Sequence of chain 20.A:
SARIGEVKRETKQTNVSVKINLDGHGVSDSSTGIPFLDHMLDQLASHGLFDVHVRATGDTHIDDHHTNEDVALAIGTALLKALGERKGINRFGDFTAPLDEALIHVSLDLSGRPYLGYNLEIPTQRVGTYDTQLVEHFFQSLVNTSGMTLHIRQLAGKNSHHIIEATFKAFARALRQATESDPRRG

Sequence of chain 9.A:
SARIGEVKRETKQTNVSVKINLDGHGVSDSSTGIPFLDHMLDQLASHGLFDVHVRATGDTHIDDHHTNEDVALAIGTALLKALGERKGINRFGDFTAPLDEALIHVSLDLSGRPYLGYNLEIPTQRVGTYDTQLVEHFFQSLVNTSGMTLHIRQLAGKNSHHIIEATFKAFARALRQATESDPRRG

A protein and the small-molecule ligand that binds it are described below.
Small molecule (SMILES): O=P(O)(O)OC[C@@H](O)[C@@H](O)c1cnc[nH]1

Binding-site contacts:
Ligand atom OP6 contacts residue LYS175 of chain 7.A at 2.9 Å (salt-bridge).
Ligand atom OP5 contacts residue IG21 of chain 20.D at 0.1 Å (h-bond).
Ligand atom P contacts residue IG21 of chain 20.D at 0.1 Å.
Ligand atom C6 contacts residue IG21 of chain 20.D at 0.8 Å.
Ligand atom O3 contacts residue MN1 of chain 20.C at 2.4 Å.
Ligand atom C3 contacts residue GLU171 of chain 7.A at 3.3 Å.
Ligand atom N1 contacts residue IG21 of chain 20.D at 0.6 Å.
Ligand atom C2 contacts residue IG21 of chain 20.D at 0.5 Å.
Ligand atom OP1 contacts residue IG21 of chain 20.D at 0.2 Å (h-bond).
Ligand atom OP4 contacts residue GLN49 of chain 7.A at 2.9 Å (h-bond).
Ligand atom OP6 contacts residue HIS53 of chain 7.A at 3.3 Å (h-bond).
Ligand atom O2 contacts residue IG21 of chain 20.D at 1.9 Å.
Ligand atom C6 contacts residue MN1 of chain 20.B at 3.1 Å.
Ligand atom O3 contacts residue GLU171 of chain 7.A at 2.6 Å (salt-bridge).
Ligand atom C4 contacts residue MN1 of chain 20.C at 3.1 Å.
Ligand atom OP5 contacts residue ARG97 of chain 9.A at 2.8 Å (salt-bridge).
Ligand atom OP6 contacts residue IG21 of chain 20.D at 0.1 Å (h-bond).
Ligand atom C2 contacts residue EDO1 of chain 20.F at 3.3 Å.
Ligand atom C1 contacts residue IG21 of chain 20.D at 0.1 Å.
Ligand atom C3 contacts residue EDO1 of chain 20.F at 3.4 Å.
Ligand atom O3 contacts residue HIS72 of chain 20.A at 3.4 Å (h-bond).
Ligand atom N2 contacts residue IG21 of chain 20.D at 0.4 Å (h-bond).
Ligand atom C4 contacts residue GLU171 of chain 7.A at 3.5 Å.
Ligand atom OP4 contacts residue IG21 of chain 20.D at 0.3 Å (h-bond).
Ligand atom N2 contacts residue MN1 of chain 20.C at 2.4 Å.
Ligand atom O2 contacts residue GLN19 of chain 20.A at 3.0 Å (h-bond).
Ligand atom N2 contacts residue GLU171 of chain 7.A at 3.2 Å (salt-bridge).
Ligand atom C3 contacts residue IG21 of chain 20.D at 0.3 Å.
Ligand atom C5 contacts residue IG21 of chain 20.D at 1.0 Å.
Ligand atom C5 contacts residue EDO1 of chain 20.F at 3.5 Å.
Ligand atom O3 contacts residue IG21 of chain 20.D at 0.2 Å (h-bond).
Ligand atom N1 contacts residue MN1 of chain 20.B at 3.0 Å.
Ligand atom C4 contacts residue IG21 of chain 20.D at 0.5 Å.
Ligand atom C1 contacts residue GLU171 of chain 7.A at 3.2 Å.
Ligand atom C6 contacts residue MN1 of chain 20.C at 3.5 Å.
Ligand atom C3 contacts residue MN1 of chain 20.C at 3.1 Å.
Ligand atom N2 contacts residue HIS72 of chain 20.A at 3.2 Å (h-bond).
Ligand atom OP4 contacts residue HIS53 of chain 7.A at 3.1 Å (h-bond).
Ligand atom O3 contacts residue HIS45 of chain 7.A at 3.0 Å.
Ligand atom OP6 contacts residue ARG97 of chain 9.A at 2.9 Å (salt-bridge).

Sequence of chain 7.A:
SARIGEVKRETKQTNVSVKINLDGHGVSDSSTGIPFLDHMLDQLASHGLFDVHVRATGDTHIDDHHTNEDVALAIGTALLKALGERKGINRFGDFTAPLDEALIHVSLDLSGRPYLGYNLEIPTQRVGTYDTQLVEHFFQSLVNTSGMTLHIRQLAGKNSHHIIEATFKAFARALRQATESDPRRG